Binding-site contacts:
Ligand atom C1' contacts residue VAL35 of chain 2.B at 3.8 Å (hydrophobic).
Ligand atom OXT contacts residue SER33 of chain 2.B at 2.3 Å (h-bond).
Ligand atom CM3 contacts residue ASN37 of chain 2.B at 3.6 Å.
Ligand atom C2' contacts residue TRP67 of chain 2.B at 3.9 Å (hydrophobic).
Ligand atom OXT contacts residue SER15 of chain 2.B at 3.5 Å (h-bond).
Ligand atom C5 contacts residue THR78 of chain 2.B at 3.8 Å.
Ligand atom C3' contacts residue VAL35 of chain 2.B at 3.2 Å (hydrophobic).
Ligand atom C4 contacts residue TRP96 of chain 2.B at 3.5 Å (hydrophobic).
Ligand atom C6 contacts residue THR78 of chain 2.B at 3.8 Å.
Ligand atom CM3 contacts residue VAL35 of chain 2.B at 3.2 Å (hydrophobic).
Ligand atom O contacts residue SER15 of chain 2.B at 2.6 Å (h-bond).
Ligand atom C contacts residue SER15 of chain 2.B at 3.4 Å.
Ligand atom C contacts residue SER33 of chain 2.B at 3.6 Å.
Ligand atom O contacts residue TYR31 of chain 2.B at 2.7 Å (h-bond).
Ligand atom C3' contacts residue TRP67 of chain 2.B at 3.7 Å (hydrophobic).
Ligand atom CM3 contacts residue TRP67 of chain 2.B at 3.8 Å (hydrophobic).
Ligand atom CM3 contacts residue TYR42 of chain 2.B at 3.8 Å (hydrophobic).
Ligand atom C6 contacts residue TRP108 of chain 3.A at 3.8 Å (hydrophobic).
Ligand atom C2' contacts residue VAL35 of chain 2.B at 2.9 Å (hydrophobic).
Ligand atom C1' contacts residue TRP67 of chain 2.B at 3.7 Å (hydrophobic).
Ligand atom C5' contacts residue ALA74 of chain 2.B at 3.7 Å (hydrophobic).
Ligand atom CM3 contacts residue ALA38 of chain 2.B at 2.7 Å (hydrophobic).
Ligand atom C5 contacts residue TRP96 of chain 2.B at 3.5 Å (hydrophobic).
Ligand atom OXT contacts residue VAL35 of chain 2.B at 3.5 Å.
Ligand atom N1' contacts residue TRP67 of chain 2.B at 3.9 Å.
Ligand atom OXT contacts residue TYR31 of chain 2.B at 3.7 Å.
Ligand atom OXT contacts residue TRP67 of chain 2.B at 3.8 Å.
Ligand atom O4' contacts residue ALA38 of chain 2.B at 3.5 Å (h-bond).
Ligand atom O contacts residue ASN11 of chain 2.B at 3.1 Å (h-bond).
Ligand atom C4 contacts residue ASP116 of chain 2.B at 3.4 Å.
Ligand atom C contacts residue TYR31 of chain 2.B at 3.5 Å (hydrophobic).
Ligand atom N1 contacts residue TRP67 of chain 2.B at 3.5 Å.
Ligand atom C4 contacts residue TRP80 of chain 2.B at 3.7 Å (hydrophobic).
Ligand atom C3 contacts residue ASP116 of chain 2.B at 3.3 Å.
Ligand atom C4' contacts residue ASN37 of chain 2.B at 3.6 Å.
Ligand atom C2' contacts residue SER33 of chain 2.B at 3.6 Å.
Ligand atom C3 contacts residue TYR31 of chain 2.B at 3.8 Å (hydrophobic).
Ligand atom C3 contacts residue TRP80 of chain 2.B at 3.6 Å (hydrophobic).
Ligand atom O4' contacts residue ALA74 of chain 2.B at 3.3 Å.
Ligand atom O4' contacts residue ASN37 of chain 2.B at 2.5 Å (h-bond).

Sequence of chain 2.B:
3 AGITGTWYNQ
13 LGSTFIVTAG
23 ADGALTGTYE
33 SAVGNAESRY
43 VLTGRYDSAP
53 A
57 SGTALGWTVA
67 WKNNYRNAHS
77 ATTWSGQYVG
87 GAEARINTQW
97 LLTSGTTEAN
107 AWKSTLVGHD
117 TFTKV

Sequence of chain 3.A:
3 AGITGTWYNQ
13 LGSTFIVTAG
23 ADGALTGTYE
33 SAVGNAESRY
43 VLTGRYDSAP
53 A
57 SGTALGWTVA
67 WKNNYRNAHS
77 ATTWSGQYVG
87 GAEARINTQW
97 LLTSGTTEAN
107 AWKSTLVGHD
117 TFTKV

The protein below binds the small molecule below.
Small molecule (SMILES): Cc1cc(/N=N/c2ccccc2C(=O)O)ccc1O